Binding-site contacts:
Ligand atom CAQ contacts residue MET125 of chain 1.A at 3.6 Å (hydrophobic).
Ligand atom CAL contacts residue MET125 of chain 1.A at 3.9 Å (hydrophobic).
Ligand atom CAL contacts residue ILE127 of chain 1.A at 3.8 Å (hydrophobic).
Ligand atom CAK contacts residue VAL157 of chain 1.B at 4.0 Å (hydrophobic).
Ligand atom NAA contacts residue ILE127 of chain 1.A at 3.9 Å.
Ligand atom CAO contacts residue TRP156 of chain 1.B at 4.2 Å (hydrophobic).
Ligand atom CAT contacts residue TYR204 of chain 1.B at 4.1 Å (hydrophobic).
Ligand atom C2 contacts residue ILE127 of chain 1.A at 3.4 Å (hydrophobic).
Ligand atom N1 contacts residue GLN66 of chain 1.A at 3.5 Å (h-bond).
Ligand atom CAQ contacts residue VAL117 of chain 1.A at 3.5 Å (hydrophobic).
Ligand atom CAJ contacts residue TRP156 of chain 1.B at 3.4 Å (hydrophobic).
Ligand atom CAR contacts residue TRP156 of chain 1.B at 3.5 Å (hydrophobic).
Ligand atom CAQ contacts residue ILE127 of chain 1.A at 4.0 Å (hydrophobic).
Ligand atom CAJ contacts residue ILE127 of chain 1.A at 3.7 Å (hydrophobic).
Ligand atom CAN contacts residue TYR204 of chain 1.B at 4.1 Å (hydrophobic).
Ligand atom N1 contacts residue ILE127 of chain 1.A at 3.6 Å.
Ligand atom CAW contacts residue TYR102 of chain 1.B at 3.4 Å (hydrophobic).
Ligand atom NAP contacts residue VAL117 of chain 1.A at 3.9 Å.
Ligand atom NAU contacts residue TRP156 of chain 1.B at 3.4 Å.
Ligand atom CL6 contacts residue THR45 of chain 1.A at 3.4 Å.
Ligand atom NAH contacts residue TRP156 of chain 1.B at 3.7 Å.
Ligand atom N3 contacts residue ILE127 of chain 1.A at 3.5 Å.
Ligand atom CAL contacts residue VAL157 of chain 1.B at 4.1 Å (hydrophobic).
Ligand atom NAP contacts residue MET125 of chain 1.A at 4.0 Å.
Ligand atom CAI contacts residue TRP156 of chain 1.B at 2.9 Å (hydrophobic).
Ligand atom NAA contacts residue CYS199 of chain 1.B at 3.7 Å.
Ligand atom CAO contacts residue ILE127 of chain 1.A at 3.8 Å (hydrophobic).
Ligand atom CL6 contacts residue TYR64 of chain 1.A at 3.8 Å.
Ligand atom NAP contacts residue ILE127 of chain 1.A at 4.0 Å.
Ligand atom C5 contacts residue ILE127 of chain 1.A at 3.9 Å (hydrophobic).
Ligand atom NAU contacts residue TYR64 of chain 1.A at 3.5 Å.
Ligand atom C4 contacts residue ILE127 of chain 1.A at 3.7 Å (hydrophobic).
Ligand atom CAV contacts residue TYR102 of chain 1.B at 3.7 Å (hydrophobic).
Ligand atom CAK contacts residue ILE127 of chain 1.A at 3.7 Å (hydrophobic).
Ligand atom C6 contacts residue ILE127 of chain 1.A at 3.8 Å (hydrophobic).
Ligand atom CAK contacts residue TRP156 of chain 1.B at 3.7 Å (hydrophobic).
Ligand atom CAW contacts residue TYR197 of chain 1.B at 4.1 Å (hydrophobic).
Ligand atom NAA contacts residue CYS200 of chain 1.B at 4.0 Å.
Ligand atom CAN contacts residue TRP156 of chain 1.B at 3.5 Å (hydrophobic).
Ligand atom NAA contacts residue GLN66 of chain 1.A at 4.1 Å.

Sequence of chain 1.A:
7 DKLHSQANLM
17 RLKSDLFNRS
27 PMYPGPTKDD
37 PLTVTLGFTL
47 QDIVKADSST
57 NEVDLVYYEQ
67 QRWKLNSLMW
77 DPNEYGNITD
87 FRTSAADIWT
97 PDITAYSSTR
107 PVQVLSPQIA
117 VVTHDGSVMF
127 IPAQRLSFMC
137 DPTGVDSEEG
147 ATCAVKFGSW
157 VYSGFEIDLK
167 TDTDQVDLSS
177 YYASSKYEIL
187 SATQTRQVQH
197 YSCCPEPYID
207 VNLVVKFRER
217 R

This protein binds this small molecule.
Small molecule (SMILES): Nc1nc(Cl)cc(N(Cc2cccnc2)Cc2cccnc2)n1

Sequence of chain 1.B:
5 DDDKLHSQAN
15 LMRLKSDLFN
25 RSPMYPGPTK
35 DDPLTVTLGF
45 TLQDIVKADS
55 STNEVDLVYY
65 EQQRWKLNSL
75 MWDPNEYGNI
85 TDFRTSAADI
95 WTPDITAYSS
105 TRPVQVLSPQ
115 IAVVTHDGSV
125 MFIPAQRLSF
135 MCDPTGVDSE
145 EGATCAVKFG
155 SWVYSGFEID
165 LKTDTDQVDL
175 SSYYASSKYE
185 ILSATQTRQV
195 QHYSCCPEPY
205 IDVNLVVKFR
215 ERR